Binding-site contacts:
Ligand atom C contacts residue CYS1 of chain 33.E at 2.8 Å (hydrophobic).
Ligand atom O contacts residue ASP235 of chain 33.C at 4.5 Å.
Ligand atom C contacts residue MET247 of chain 33.A at 3.9 Å (hydrophobic).
Ligand atom CA contacts residue GLN95 of chain 33.C at 4.2 Å.
Ligand atom CA contacts residue PHE264 of chain 33.A at 3.1 Å (hydrophobic).
Ligand atom O contacts residue PHE264 of chain 33.A at 3.9 Å.
Ligand atom O contacts residue MET247 of chain 33.A at 3.4 Å (h-bond).
Ligand atom CA contacts residue CYS1 of chain 33.E at 2.4 Å (hydrophobic).
Ligand atom CA contacts residue CYS265 of chain 33.A at 4.4 Å (hydrophobic).
Ligand atom N contacts residue MET247 of chain 33.A at 3.8 Å.
Ligand atom O contacts residue GLN95 of chain 33.C at 3.3 Å (h-bond).
Ligand atom CA contacts residue MET247 of chain 33.A at 4.1 Å (hydrophobic).
Ligand atom N contacts residue CYS1 of chain 33.E at 1.3 Å.
Ligand atom C contacts residue GLN95 of chain 33.C at 3.1 Å.
Ligand atom C contacts residue PHE264 of chain 33.A at 3.8 Å (hydrophobic).
Ligand atom OXT contacts residue CYS1 of chain 33.E at 2.7 Å (h-bond).
Ligand atom OXT contacts residue PHE264 of chain 33.A at 4.2 Å.
Ligand atom O contacts residue CYS1 of chain 33.E at 3.7 Å.
Ligand atom C contacts residue ASP235 of chain 33.C at 4.0 Å.
Ligand atom O contacts residue SER96 of chain 33.C at 3.6 Å.
Ligand atom OXT contacts residue ASP235 of chain 33.C at 2.9 Å (salt-bridge).
Ligand atom N contacts residue PHE264 of chain 33.A at 3.5 Å (h-bond).
Ligand atom OXT contacts residue GLN95 of chain 33.C at 2.7 Å (h-bond).

Sequence of chain 33.C:
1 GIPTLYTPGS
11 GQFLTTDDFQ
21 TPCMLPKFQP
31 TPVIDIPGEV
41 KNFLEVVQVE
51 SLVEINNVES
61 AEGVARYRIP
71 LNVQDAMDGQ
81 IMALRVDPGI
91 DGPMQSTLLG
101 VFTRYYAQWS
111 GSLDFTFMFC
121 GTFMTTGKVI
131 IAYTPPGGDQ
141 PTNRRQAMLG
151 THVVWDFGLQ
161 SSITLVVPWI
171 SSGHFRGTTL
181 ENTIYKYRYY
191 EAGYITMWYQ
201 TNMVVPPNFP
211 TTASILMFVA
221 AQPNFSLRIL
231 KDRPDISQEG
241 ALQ

Sequence of chain 33.A:
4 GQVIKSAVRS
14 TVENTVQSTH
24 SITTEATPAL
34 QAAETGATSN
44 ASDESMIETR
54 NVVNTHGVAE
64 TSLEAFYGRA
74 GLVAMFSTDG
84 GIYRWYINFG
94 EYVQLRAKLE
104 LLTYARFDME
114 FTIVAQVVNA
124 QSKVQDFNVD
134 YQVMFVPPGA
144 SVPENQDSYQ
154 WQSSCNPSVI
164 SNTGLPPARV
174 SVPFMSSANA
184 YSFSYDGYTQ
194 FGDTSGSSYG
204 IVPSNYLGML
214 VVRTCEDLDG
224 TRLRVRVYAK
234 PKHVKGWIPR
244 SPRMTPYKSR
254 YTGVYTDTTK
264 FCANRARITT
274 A

The small molecule below binds the protein below.
Small molecule (SMILES): NCC(=O)O